The small molecule below binds the protein below.
Small molecule (SMILES): N[C@@H](CC(=O)O)C(=O)O

Sequence of chain 1.H:
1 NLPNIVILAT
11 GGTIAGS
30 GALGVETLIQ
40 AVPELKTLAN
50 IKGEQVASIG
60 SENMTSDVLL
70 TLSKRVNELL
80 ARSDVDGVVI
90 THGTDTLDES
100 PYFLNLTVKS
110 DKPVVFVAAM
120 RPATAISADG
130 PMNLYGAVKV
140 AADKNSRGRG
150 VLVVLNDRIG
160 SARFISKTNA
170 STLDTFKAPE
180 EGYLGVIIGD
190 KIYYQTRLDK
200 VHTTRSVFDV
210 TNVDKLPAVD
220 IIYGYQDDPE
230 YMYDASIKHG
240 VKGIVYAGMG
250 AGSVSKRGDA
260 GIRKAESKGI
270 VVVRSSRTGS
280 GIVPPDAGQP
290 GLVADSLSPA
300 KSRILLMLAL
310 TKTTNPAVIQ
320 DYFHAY

Sequence of chain 1.F:
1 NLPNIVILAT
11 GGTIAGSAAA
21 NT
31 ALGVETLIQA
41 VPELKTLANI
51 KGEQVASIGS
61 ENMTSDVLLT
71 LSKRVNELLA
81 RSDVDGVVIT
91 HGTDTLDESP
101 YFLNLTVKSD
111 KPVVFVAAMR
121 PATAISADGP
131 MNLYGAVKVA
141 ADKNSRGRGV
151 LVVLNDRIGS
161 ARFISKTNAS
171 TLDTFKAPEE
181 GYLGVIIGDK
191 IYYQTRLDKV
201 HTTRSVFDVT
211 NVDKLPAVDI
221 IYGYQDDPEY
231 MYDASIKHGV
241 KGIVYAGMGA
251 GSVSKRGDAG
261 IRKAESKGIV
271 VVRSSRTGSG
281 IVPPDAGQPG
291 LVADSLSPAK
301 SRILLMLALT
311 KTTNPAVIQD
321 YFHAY

Binding-site contacts:
Ligand atom O contacts residue GLU61 of chain 1.F at 3.5 Å (salt-bridge).
Ligand atom CB contacts residue ASP94 of chain 1.F at 3.3 Å.
Ligand atom O contacts residue THR13 of chain 1.F at 3.5 Å (h-bond).
Ligand atom N contacts residue GLU61 of chain 1.F at 3.0 Å (salt-bridge).
Ligand atom OD2 contacts residue ALA118 of chain 1.F at 3.7 Å.
Ligand atom CB contacts residue THR93 of chain 1.F at 3.4 Å.
Ligand atom OXT contacts residue GLU61 of chain 1.F at 3.2 Å (salt-bridge).
Ligand atom OD1 contacts residue ALA118 of chain 1.F at 3.2 Å (h-bond).
Ligand atom OD1 contacts residue THR13 of chain 1.F at 3.0 Å (h-bond).
Ligand atom CG contacts residue THR93 of chain 1.F at 2.9 Å.
Ligand atom O contacts residue GLY92 of chain 1.F at 3.4 Å.
Ligand atom OD1 contacts residue THR93 of chain 1.F at 2.7 Å (h-bond).
Ligand atom OXT contacts residue ASP94 of chain 1.F at 3.4 Å.
Ligand atom CG contacts residue ALA118 of chain 1.F at 3.9 Å (hydrophobic).
Ligand atom OXT contacts residue SER60 of chain 1.F at 2.5 Å (h-bond).
Ligand atom CA contacts residue GLU61 of chain 1.F at 3.6 Å.
Ligand atom CA contacts residue THR13 of chain 1.F at 3.2 Å.
Ligand atom OD1 contacts residue MET119 of chain 1.F at 4.2 Å.
Ligand atom CG contacts residue THR13 of chain 1.F at 2.7 Å.
Ligand atom CB contacts residue THR13 of chain 1.F at 3.2 Å.
Ligand atom OXT contacts residue GLY92 of chain 1.F at 3.8 Å.
Ligand atom C contacts residue THR13 of chain 1.F at 4.2 Å.
Ligand atom OD2 contacts residue GLY12 of chain 1.F at 4.1 Å.
Ligand atom C contacts residue GLY59 of chain 1.F at 3.9 Å.
Ligand atom C contacts residue SER60 of chain 1.F at 3.3 Å.
Ligand atom C contacts residue THR93 of chain 1.F at 4.0 Å.
Ligand atom C contacts residue ASP94 of chain 1.F at 3.9 Å.
Ligand atom O contacts residue GLY12 of chain 1.F at 3.0 Å.
Ligand atom C contacts residue GLU61 of chain 1.F at 3.2 Å.
Ligand atom N contacts residue THR13 of chain 1.F at 4.2 Å.
Ligand atom CA contacts residue ASP94 of chain 1.F at 3.5 Å.
Ligand atom O contacts residue GLY59 of chain 1.F at 3.3 Å.
Ligand atom OD2 contacts residue THR13 of chain 1.F at 2.7 Å (h-bond).
Ligand atom OXT contacts residue THR93 of chain 1.F at 3.7 Å.
Ligand atom N contacts residue ASP94 of chain 1.F at 2.9 Å (salt-bridge).
Ligand atom OXT contacts residue GLY59 of chain 1.F at 3.9 Å.
Ligand atom OD2 contacts residue GLY92 of chain 1.F at 3.4 Å.
Ligand atom C contacts residue GLY92 of chain 1.F at 3.8 Å.
Ligand atom O contacts residue SER60 of chain 1.F at 3.0 Å (h-bond).
Ligand atom OD2 contacts residue THR93 of chain 1.F at 3.0 Å (h-bond).